Sequence of chain 1.A:
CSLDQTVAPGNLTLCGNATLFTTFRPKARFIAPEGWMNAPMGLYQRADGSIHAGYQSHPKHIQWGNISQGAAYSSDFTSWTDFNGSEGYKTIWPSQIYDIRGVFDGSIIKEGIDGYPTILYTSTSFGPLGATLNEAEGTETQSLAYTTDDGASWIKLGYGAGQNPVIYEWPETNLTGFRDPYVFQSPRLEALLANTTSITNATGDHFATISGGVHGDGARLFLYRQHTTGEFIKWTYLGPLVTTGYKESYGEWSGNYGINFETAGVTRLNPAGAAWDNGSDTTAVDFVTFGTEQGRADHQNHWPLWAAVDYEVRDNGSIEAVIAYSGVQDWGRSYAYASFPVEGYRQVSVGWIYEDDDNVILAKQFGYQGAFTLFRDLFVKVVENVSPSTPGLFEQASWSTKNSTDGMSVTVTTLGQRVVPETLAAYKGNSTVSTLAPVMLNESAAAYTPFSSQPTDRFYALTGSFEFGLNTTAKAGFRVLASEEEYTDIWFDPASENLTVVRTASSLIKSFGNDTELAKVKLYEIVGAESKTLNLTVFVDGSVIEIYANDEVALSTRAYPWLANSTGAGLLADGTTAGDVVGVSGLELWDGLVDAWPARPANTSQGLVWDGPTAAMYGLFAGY

Binding-site contacts:
Ligand atom C7 contacts residue ILE240 of chain 1.A at 4.2 Å (hydrophobic).
Ligand atom C5 contacts residue ASN242 of chain 1.A at 3.7 Å.
Ligand atom C2 contacts residue ASN242 of chain 1.A at 2.5 Å.
Ligand atom N2 contacts residue ASN242 of chain 1.A at 2.9 Å (h-bond).
Ligand atom C7 contacts residue ASN242 of chain 1.A at 3.7 Å.
Ligand atom O5 contacts residue ASN242 of chain 1.A at 2.3 Å (h-bond).
Ligand atom C8 contacts residue ILE240 of chain 1.A at 3.4 Å (hydrophobic).
Ligand atom C3 contacts residue ASN242 of chain 1.A at 3.8 Å.
Ligand atom N2 contacts residue ILE240 of chain 1.A at 3.9 Å.
Ligand atom C1 contacts residue ASN242 of chain 1.A at 1.4 Å.
Ligand atom O7 contacts residue ASN242 of chain 1.A at 4.2 Å.
Ligand atom C4 contacts residue ASN242 of chain 1.A at 4.2 Å.

The protein below binds the small molecule below.
Small molecule (SMILES): CC(=O)N[C@@H]1[C@@H](O)[C@H](O)[C@@H](CO)O[C@H]1O